Sequence of chain 1.G:
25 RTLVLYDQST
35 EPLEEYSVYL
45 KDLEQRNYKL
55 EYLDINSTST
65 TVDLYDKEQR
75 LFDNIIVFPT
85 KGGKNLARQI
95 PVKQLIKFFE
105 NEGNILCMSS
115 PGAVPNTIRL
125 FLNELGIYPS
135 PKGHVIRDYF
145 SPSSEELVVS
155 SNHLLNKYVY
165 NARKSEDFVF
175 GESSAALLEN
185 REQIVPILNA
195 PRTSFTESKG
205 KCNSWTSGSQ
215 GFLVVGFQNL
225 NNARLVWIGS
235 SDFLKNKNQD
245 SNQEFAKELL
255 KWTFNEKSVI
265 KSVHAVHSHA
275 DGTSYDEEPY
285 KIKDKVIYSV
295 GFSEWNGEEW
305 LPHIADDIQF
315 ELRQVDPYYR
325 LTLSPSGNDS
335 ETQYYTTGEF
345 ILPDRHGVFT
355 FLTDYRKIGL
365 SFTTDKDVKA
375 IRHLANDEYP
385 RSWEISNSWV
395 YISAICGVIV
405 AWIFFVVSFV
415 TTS

A small-molecule ligand and the protein it binds are described below.
Small molecule (SMILES): CC(=O)N[C@@H]1[C@@H](O)[C@H](O)[C@@H](CO)O[C@H]1O

Binding-site contacts:
Ligand atom O3 contacts residue SER33 of chain 1.G at 3.3 Å.
Ligand atom N2 contacts residue SER33 of chain 1.G at 4.5 Å.
Ligand atom C1 contacts residue ASN60 of chain 1.G at 1.4 Å.
Ligand atom C6 contacts residue ASN60 of chain 1.G at 4.5 Å.
Ligand atom C6 contacts residue GLN32 of chain 1.G at 3.5 Å.
Ligand atom N2 contacts residue ASN60 of chain 1.G at 2.9 Å (h-bond).
Ligand atom C2 contacts residue ASN60 of chain 1.G at 2.5 Å.
Ligand atom C2 contacts residue SER33 of chain 1.G at 4.0 Å.
Ligand atom C4 contacts residue ASN60 of chain 1.G at 4.3 Å.
Ligand atom C7 contacts residue SER33 of chain 1.G at 4.4 Å.
Ligand atom C8 contacts residue SER33 of chain 1.G at 3.3 Å.
Ligand atom C5 contacts residue GLN32 of chain 1.G at 4.2 Å.
Ligand atom O5 contacts residue ASN60 of chain 1.G at 2.4 Å (h-bond).
Ligand atom C6 contacts residue ASP58 of chain 1.G at 3.8 Å.
Ligand atom C8 contacts residue ASN60 of chain 1.G at 3.3 Å.
Ligand atom O6 contacts residue GLN32 of chain 1.G at 3.6 Å.
Ligand atom C3 contacts residue ASN60 of chain 1.G at 3.8 Å.
Ligand atom C4 contacts residue SER33 of chain 1.G at 4.1 Å.
Ligand atom C3 contacts residue SER33 of chain 1.G at 4.1 Å.
Ligand atom O4 contacts residue GLN32 of chain 1.G at 4.1 Å.
Ligand atom C4 contacts residue GLN32 of chain 1.G at 4.0 Å.
Ligand atom C5 contacts residue ASN60 of chain 1.G at 3.7 Å.
Ligand atom O7 contacts residue ASN60 of chain 1.G at 4.2 Å.
Ligand atom C8 contacts residue ASP31 of chain 1.G at 4.1 Å.
Ligand atom O5 contacts residue ASP58 of chain 1.G at 4.2 Å.
Ligand atom C7 contacts residue ASN60 of chain 1.G at 3.3 Å.